The small molecule below binds the protein below.
Small molecule (SMILES): Nc1ccn([C@@H]2O[C@H](CO[P](=O)(O)O[C@H]3[C@@H](O)[C@H](n4ccc(N)nc4=O)O[C@@H]3CO[P](=O)(O)O[C@H]3[C@@H](O)[C@H](n4cnc5c(N)ncnc54)O[C@@H]3CO[P](=O)(O)O[C@H]3[C@@H](O)[C@H](n4ccc(N)nc4=O)O[C@@H]3CO[P](=O)(O)O[C@H]3[C@@H](O)[C@H](n4ccc(=O)[nH]c4=O)O[C@@H]3CO[P](=O)(O)O[C@H]3[C@@H](O)[C@H](n4cnc5c(N)ncnc54)O[C@@H]3CO[P](=O)(O)O[C@H]3[C@@H](O)[C@H](n4cnc5c(=O)nc(N)[nH]c54)O[C@@H]3CO[P](=O)(O)O[C@H]3[C@@H](O)[C@H](n4cnc5c(=O)nc(N)[nH]c54)O[C@@H]3CO)[C@@H](O)[C@H]2O)c(=O)n1

Binding-site contacts:
Ligand atom OP2 contacts residue TYR85 of chain 1.C at 2.5 Å (h-bond).
Ligand atom OP2 contacts residue LYS43 of chain 1.C at 3.2 Å (salt-bridge).
Ligand atom P contacts residue TYR85 of chain 1.C at 3.5 Å.
Ligand atom P contacts residue SER51 of chain 5.D at 3.4 Å.
Ligand atom O2 contacts residue ASN87 of chain 1.C at 3.2 Å (h-bond).
Ligand atom P contacts residue ARG49 of chain 5.D at 2.9 Å.
Ligand atom OP2 contacts residue SER51 of chain 5.D at 3.2 Å (h-bond).
Ligand atom C4 contacts residue TYR85 of chain 1.C at 3.5 Å (hydrophobic).
Ligand atom OP2 contacts residue LYS57 of chain 5.D at 2.7 Å (salt-bridge).
Ligand atom OP2 contacts residue ARG49 of chain 5.D at 2.4 Å (salt-bridge).
Ligand atom C6 contacts residue TYR85 of chain 1.C at 3.5 Å (hydrophobic).
Ligand atom C5 contacts residue THR45 of chain 1.C at 3.3 Å.
Ligand atom OP1 contacts residue ASN55 of chain 5.D at 3.3 Å (h-bond).
Ligand atom C5' contacts residue TYR85 of chain 1.C at 3.1 Å (hydrophobic).
Ligand atom O3' contacts residue TYR85 of chain 1.C at 3.6 Å.
Ligand atom N1 contacts residue SER47 of chain 1.C at 2.7 Å (h-bond).
Ligand atom N1 contacts residue THR59 of chain 1.C at 3.6 Å.
Ligand atom N6 contacts residue THR59 of chain 1.C at 2.9 Å (h-bond).
Ligand atom O3' contacts residue SER51 of chain 5.D at 3.5 Å (h-bond).
Ligand atom OP1 contacts residue ARG49 of chain 5.D at 2.5 Å (salt-bridge).
Ligand atom C2' contacts residue TYR85 of chain 1.C at 3.4 Å (hydrophobic).
Ligand atom OP2 contacts residue LYS57 of chain 5.D at 3.4 Å.
Ligand atom N7 contacts residue THR45 of chain 1.C at 2.6 Å (h-bond).
Ligand atom N6 contacts residue CYS46 of chain 1.C at 3.4 Å (h-bond).
Ligand atom C6 contacts residue THR45 of chain 1.C at 3.5 Å.
Ligand atom OP2 contacts residue ASN55 of chain 5.D at 3.2 Å (h-bond).
Ligand atom C3' contacts residue TYR85 of chain 1.C at 3.3 Å (hydrophobic).
Ligand atom O4' contacts residue LYS61 of chain 1.C at 3.1 Å (salt-bridge).
Ligand atom C5' contacts residue SER51 of chain 5.D at 3.5 Å.
Ligand atom C5 contacts residue TYR85 of chain 1.C at 3.5 Å (hydrophobic).
Ligand atom C4' contacts residue TYR85 of chain 1.C at 3.3 Å (hydrophobic).
Ligand atom N6 contacts residue THR45 of chain 1.C at 2.9 Å (h-bond).
Ligand atom O2' contacts residue GLU63 of chain 1.C at 3.0 Å (salt-bridge).
Ligand atom C2' contacts residue GLU63 of chain 1.C at 3.5 Å.
Ligand atom N1 contacts residue TYR85 of chain 1.C at 3.6 Å.
Ligand atom C2 contacts residue SER47 of chain 1.C at 3.0 Å.
Ligand atom O2' contacts residue TYR85 of chain 1.C at 3.5 Å.
Ligand atom OP1 contacts residue SER52 of chain 5.D at 3.0 Å.
Ligand atom OP1 contacts residue SER51 of chain 5.D at 3.3 Å.
Ligand atom OP1 contacts residue SER51 of chain 5.D at 2.7 Å (h-bond).

Sequence of chain 5.D:
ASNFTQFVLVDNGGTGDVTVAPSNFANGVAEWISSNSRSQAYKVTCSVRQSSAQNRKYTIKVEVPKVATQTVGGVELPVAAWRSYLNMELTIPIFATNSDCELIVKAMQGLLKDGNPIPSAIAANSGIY

Sequence of chain 1.C:
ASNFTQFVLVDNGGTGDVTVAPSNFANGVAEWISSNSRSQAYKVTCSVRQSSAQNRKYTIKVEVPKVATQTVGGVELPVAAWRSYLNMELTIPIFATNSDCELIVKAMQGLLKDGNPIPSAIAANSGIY